The protein below binds the small molecule below.
Small molecule (SMILES): CO[C@@H](c1ccccc1)[P](=O)(O)OC

Binding-site contacts:
Ligand atom C9 contacts residue PHE296 of chain 1.A at 3.4 Å (hydrophobic).
Ligand atom O4 contacts residue SER209 of chain 1.A at 2.5 Å (h-bond).
Ligand atom O1 contacts residue HIS449 of chain 1.A at 3.2 Å (h-bond).
Ligand atom C8 contacts residue SER209 of chain 1.A at 2.9 Å.
Ligand atom C7 contacts residue GLY123 of chain 1.A at 3.9 Å.
Ligand atom C4 contacts residue MET213 of chain 1.A at 3.9 Å (hydrophobic).
Ligand atom C1 contacts residue SER209 of chain 1.A at 3.3 Å.
Ligand atom C3 contacts residue MET213 of chain 1.A at 3.7 Å (hydrophobic).
Ligand atom C2 contacts residue SER209 of chain 1.A at 3.0 Å.
Ligand atom C6 contacts residue PHE415 of chain 1.A at 4.1 Å (hydrophobic).
Ligand atom C9 contacts residue GLY124 of chain 1.A at 3.7 Å.
Ligand atom C7 contacts residue GLY122 of chain 1.A at 4.1 Å.
Ligand atom C4 contacts residue LEU304 of chain 1.A at 3.6 Å (hydrophobic).
Ligand atom C5 contacts residue LEU302 of chain 1.A at 3.7 Å (hydrophobic).
Ligand atom C2 contacts residue ALA210 of chain 1.A at 3.5 Å (hydrophobic).
Ligand atom C2 contacts residue GLY124 of chain 1.A at 3.8 Å.
Ligand atom C6 contacts residue PHE345 of chain 1.A at 3.6 Å (hydrophobic).
Ligand atom O3 contacts residue GLY124 of chain 1.A at 3.2 Å (h-bond).
Ligand atom O4 contacts residue ALA210 of chain 1.A at 3.0 Å (h-bond).
Ligand atom C7 contacts residue SER209 of chain 1.A at 4.1 Å.
Ligand atom O4 contacts residue GLY122 of chain 1.A at 3.4 Å.
Ligand atom P1 contacts residue GLY124 of chain 1.A at 3.8 Å.
Ligand atom P1 contacts residue ALA210 of chain 1.A at 3.6 Å.
Ligand atom C5 contacts residue LEU304 of chain 1.A at 3.7 Å (hydrophobic).
Ligand atom C3 contacts residue ALA210 of chain 1.A at 3.9 Å (hydrophobic).
Ligand atom O4 contacts residue GLY123 of chain 1.A at 2.9 Å (h-bond).
Ligand atom C8 contacts residue GLY124 of chain 1.A at 3.8 Å.
Ligand atom C8 contacts residue HIS449 of chain 1.A at 3.3 Å.
Ligand atom C8 contacts residue PHE345 of chain 1.A at 3.9 Å (hydrophobic).
Ligand atom O4 contacts residue GLY124 of chain 1.A at 2.8 Å (h-bond).
Ligand atom O1 contacts residue SER209 of chain 1.A at 2.7 Å (h-bond).
Ligand atom O3 contacts residue GLY123 of chain 1.A at 4.0 Å.
Ligand atom C3 contacts residue PHE125 of chain 1.A at 3.9 Å (hydrophobic).
Ligand atom O3 contacts residue SER209 of chain 1.A at 4.1 Å.
Ligand atom C1 contacts residue HIS449 of chain 1.A at 4.2 Å.
Ligand atom P1 contacts residue HIS449 of chain 1.A at 3.2 Å.
Ligand atom P1 contacts residue SER209 of chain 1.A at 1.6 Å.
Ligand atom C9 contacts residue PHE345 of chain 1.A at 3.7 Å (hydrophobic).
Ligand atom O1 contacts residue GLU208 of chain 1.A at 3.9 Å.
Ligand atom C1 contacts residue GLY124 of chain 1.A at 3.7 Å.

Sequence of chain 1.A:
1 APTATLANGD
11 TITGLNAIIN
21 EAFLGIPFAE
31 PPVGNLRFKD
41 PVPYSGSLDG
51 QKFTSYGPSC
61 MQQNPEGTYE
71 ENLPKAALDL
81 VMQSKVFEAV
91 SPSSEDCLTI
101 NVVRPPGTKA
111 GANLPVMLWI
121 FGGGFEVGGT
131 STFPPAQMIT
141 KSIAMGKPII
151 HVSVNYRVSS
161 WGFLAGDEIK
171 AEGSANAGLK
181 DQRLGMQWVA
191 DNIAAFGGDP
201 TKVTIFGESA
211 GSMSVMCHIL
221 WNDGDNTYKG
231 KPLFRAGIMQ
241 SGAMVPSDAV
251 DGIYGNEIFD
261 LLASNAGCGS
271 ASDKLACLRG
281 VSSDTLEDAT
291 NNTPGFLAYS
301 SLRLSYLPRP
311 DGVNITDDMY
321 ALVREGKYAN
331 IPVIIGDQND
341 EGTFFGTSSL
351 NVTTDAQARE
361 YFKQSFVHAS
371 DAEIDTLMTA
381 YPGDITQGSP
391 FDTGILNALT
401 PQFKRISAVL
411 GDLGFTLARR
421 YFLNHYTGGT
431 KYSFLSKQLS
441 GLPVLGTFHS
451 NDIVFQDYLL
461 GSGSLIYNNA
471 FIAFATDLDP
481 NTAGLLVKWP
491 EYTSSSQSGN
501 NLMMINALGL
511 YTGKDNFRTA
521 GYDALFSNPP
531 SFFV